Binding-site contacts:
Ligand atom C2A contacts residue ARG89 of chain 1.A at 3.1 Å.
Ligand atom O4E contacts residue THR130 of chain 1.A at 3.4 Å.
Ligand atom N1A contacts residue GLU91 of chain 1.A at 3.0 Å (salt-bridge).
Ligand atom N2A contacts residue GLU91 of chain 1.A at 3.6 Å (salt-bridge).
Ligand atom N3A contacts residue ARG89 of chain 1.A at 3.6 Å (salt-bridge).
Ligand atom N1B contacts residue 9MG1 of chain 1.D at 3.5 Å.
Ligand atom N3B contacts residue LYS270 of chain 1.A at 3.3 Å.
Ligand atom N3A contacts residue GLU95 of chain 1.A at 3.6 Å.
Ligand atom O1G contacts residue 9MG1 of chain 1.D at 2.9 Å (h-bond).
Ligand atom N3A contacts residue ARG52 of chain 1.A at 3.3 Å (salt-bridge).
Ligand atom N2B contacts residue LYS270 of chain 1.A at 3.6 Å (salt-bridge).
Ligand atom O2B contacts residue GLY127 of chain 1.A at 3.5 Å.
Ligand atom C2B contacts residue LYS270 of chain 1.A at 3.6 Å.
Ligand atom O2E contacts residue 9MG1 of chain 1.D at 3.4 Å (h-bond).
Ligand atom C5D contacts residue TRP125 of chain 1.A at 3.2 Å (hydrophobic).
Ligand atom O3D contacts residue CYS211 of chain 1.A at 3.3 Å (h-bond).
Ligand atom O3E contacts residue LYS131 of chain 1.A at 3.4 Å.
Ligand atom O6B contacts residue TRP271 of chain 1.A at 3.1 Å (h-bond).
Ligand atom C2B contacts residue 9MG1 of chain 1.D at 3.6 Å.
Ligand atom N7B contacts residue LYS249 of chain 1.A at 3.2 Å (salt-bridge).
Ligand atom O2D contacts residue ARG52 of chain 1.A at 3.2 Å (salt-bridge).
Ligand atom O6B contacts residue 9MG1 of chain 1.D at 3.2 Å.
Ligand atom O1A contacts residue GLY227 of chain 1.A at 3.2 Å.
Ligand atom N2A contacts residue ARG89 of chain 1.A at 3.2 Å (salt-bridge).
Ligand atom O2A contacts residue TRP125 of chain 1.A at 3.6 Å.
Ligand atom O1A contacts residue GLU228 of chain 1.A at 2.8 Å (salt-bridge).
Ligand atom O2A contacts residue GLY127 of chain 1.A at 2.7 Å (h-bond).
Ligand atom C4E contacts residue THR130 of chain 1.A at 3.5 Å.
Ligand atom N1A contacts residue ARG89 of chain 1.A at 3.4 Å (salt-bridge).
Ligand atom O2B contacts residue ARG126 of chain 1.A at 2.8 Å (salt-bridge).
Ligand atom C6B contacts residue 9MG1 of chain 1.D at 3.4 Å.
Ligand atom O3B contacts residue GLY127 of chain 1.A at 3.6 Å.
Ligand atom C5E contacts residue GLY127 of chain 1.A at 3.4 Å.
Ligand atom O2B contacts residue GLN274 of chain 1.A at 3.2 Å (h-bond).
Ligand atom O1B contacts residue 9MG1 of chain 1.D at 2.9 Å (h-bond).
Ligand atom O1A contacts residue ARG126 of chain 1.A at 2.8 Å (salt-bridge).
Ligand atom O1B contacts residue GLN274 of chain 1.A at 3.4 Å (h-bond).
Ligand atom O2D contacts residue GLU228 of chain 1.A at 3.4 Å (salt-bridge).
Ligand atom N2A contacts residue GLU95 of chain 1.A at 3.2 Å (salt-bridge).
Ligand atom C2E contacts residue 9MG1 of chain 1.D at 3.4 Å.

Sequence of chain 1.A:
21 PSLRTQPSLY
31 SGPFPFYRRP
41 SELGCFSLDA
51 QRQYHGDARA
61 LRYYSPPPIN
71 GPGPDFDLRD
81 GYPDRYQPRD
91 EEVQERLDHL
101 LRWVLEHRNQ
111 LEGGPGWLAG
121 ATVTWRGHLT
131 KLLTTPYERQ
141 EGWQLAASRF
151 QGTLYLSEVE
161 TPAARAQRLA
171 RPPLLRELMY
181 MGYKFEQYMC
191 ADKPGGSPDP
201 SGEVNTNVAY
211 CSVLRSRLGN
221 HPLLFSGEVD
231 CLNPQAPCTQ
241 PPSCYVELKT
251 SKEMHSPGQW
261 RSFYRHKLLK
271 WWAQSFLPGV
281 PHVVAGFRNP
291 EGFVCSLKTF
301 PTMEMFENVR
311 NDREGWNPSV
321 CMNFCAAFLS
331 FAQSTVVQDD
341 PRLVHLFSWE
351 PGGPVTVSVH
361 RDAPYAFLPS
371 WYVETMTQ

This small molecule binds to this protein.
Small molecule (SMILES): C[n+]1cn([C@@H]2O[C@H](CO[P](=O)(O)OP(=O)(O)O[P](=O)(O)OC[C@H]3O[C@@H](n4cnc5c(=O)[nH]c(N)nc54)[C@H](O)[C@@H]3O)[C@@H](O)[C@H]2O)c2nc(N)[nH]c(=O)c21